Sequence of chain 1.W:
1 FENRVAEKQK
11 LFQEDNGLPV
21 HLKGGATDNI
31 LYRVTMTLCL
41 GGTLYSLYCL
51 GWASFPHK

Sequence of chain 1.N:
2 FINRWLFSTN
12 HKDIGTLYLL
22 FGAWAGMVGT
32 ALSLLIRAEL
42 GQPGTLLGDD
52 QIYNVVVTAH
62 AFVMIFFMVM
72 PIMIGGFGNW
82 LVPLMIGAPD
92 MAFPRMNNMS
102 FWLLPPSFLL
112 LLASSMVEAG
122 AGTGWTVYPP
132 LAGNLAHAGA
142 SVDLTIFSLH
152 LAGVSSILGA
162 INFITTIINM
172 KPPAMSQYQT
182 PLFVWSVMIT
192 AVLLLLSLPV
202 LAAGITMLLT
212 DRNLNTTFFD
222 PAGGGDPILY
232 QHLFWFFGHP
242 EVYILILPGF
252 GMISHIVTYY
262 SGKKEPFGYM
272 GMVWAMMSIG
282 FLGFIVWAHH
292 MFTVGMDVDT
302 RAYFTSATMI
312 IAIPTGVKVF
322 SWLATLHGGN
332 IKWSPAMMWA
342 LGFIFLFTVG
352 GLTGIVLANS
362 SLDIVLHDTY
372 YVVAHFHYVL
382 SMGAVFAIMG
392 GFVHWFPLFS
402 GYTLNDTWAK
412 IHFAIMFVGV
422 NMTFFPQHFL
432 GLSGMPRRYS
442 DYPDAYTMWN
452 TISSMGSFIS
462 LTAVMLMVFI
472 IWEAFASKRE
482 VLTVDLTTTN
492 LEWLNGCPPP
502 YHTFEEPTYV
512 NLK

Sequence of chain 1.Y:
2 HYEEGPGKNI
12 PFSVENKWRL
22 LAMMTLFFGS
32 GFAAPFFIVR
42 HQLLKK

A small-molecule ligand and the protein it binds are described below.
Small molecule (SMILES): C[C@H](CCC(=O)O)[C@H]1CC[C@H]2[C@@H]3[C@H](O)C[C@@H]4C[C@H](O)CC[C@]4(C)[C@H]3C[C@H](O)[C@]12C

Binding-site contacts:
Ligand atom C24 contacts residue LEU113 of chain 1.N at 4.2 Å (hydrophobic).
Ligand atom C20 contacts residue PHE38 of chain 1.Y at 4.2 Å (hydrophobic).
Ligand atom O3 contacts residue LEU45 of chain 1.Y at 4.3 Å.
Ligand atom C14 contacts residue ARG41 of chain 1.Y at 3.5 Å.
Ligand atom C8 contacts residue ARG41 of chain 1.Y at 3.7 Å.
Ligand atom C16 contacts residue EDO1 of chain 1.QH at 3.1 Å.
Ligand atom C7 contacts residue ARG41 of chain 1.Y at 3.9 Å.
Ligand atom C2 contacts residue LEU45 of chain 1.Y at 4.1 Å (hydrophobic).
Ligand atom C23 contacts residue EDO1 of chain 1.QH at 3.9 Å.
Ligand atom C24 contacts residue ILE39 of chain 1.Y at 4.2 Å (hydrophobic).
Ligand atom C4 contacts residue ARG41 of chain 1.Y at 3.9 Å.
Ligand atom O26 contacts residue ILE39 of chain 1.Y at 3.6 Å.
Ligand atom C23 contacts residue ILE39 of chain 1.Y at 4.2 Å (hydrophobic).
Ligand atom O12 contacts residue ARG41 of chain 1.Y at 2.6 Å (salt-bridge).
Ligand atom C15 contacts residue EDO1 of chain 1.QH at 3.5 Å.
Ligand atom C1 contacts residue LEU45 of chain 1.Y at 3.5 Å (hydrophobic).
Ligand atom C17 contacts residue PHE38 of chain 1.Y at 4.2 Å (hydrophobic).
Ligand atom C21 contacts residue ILE39 of chain 1.Y at 3.8 Å (hydrophobic).
Ligand atom O26 contacts residue LEU113 of chain 1.N at 3.6 Å.
Ligand atom C11 contacts residue HIS42 of chain 1.Y at 3.8 Å.
Ligand atom C17 contacts residue EDO1 of chain 1.QH at 4.1 Å.
Ligand atom C19 contacts residue PHE55 of chain 1.W at 3.2 Å (hydrophobic).
Ligand atom C18 contacts residue PHE55 of chain 1.W at 4.1 Å (hydrophobic).
Ligand atom C12 contacts residue ARG41 of chain 1.Y at 3.5 Å.
Ligand atom O7 contacts residue ARG41 of chain 1.Y at 3.0 Å (salt-bridge).
Ligand atom C21 contacts residue MET117 of chain 1.N at 3.5 Å (hydrophobic).
Ligand atom O12 contacts residue PHE38 of chain 1.Y at 3.2 Å (h-bond).
Ligand atom O12 contacts residue HIS42 of chain 1.Y at 3.7 Å.
Ligand atom C9 contacts residue ARG41 of chain 1.Y at 3.2 Å.
Ligand atom C12 contacts residue PHE38 of chain 1.Y at 3.8 Å (hydrophobic).
Ligand atom C21 contacts residue PHE38 of chain 1.Y at 3.1 Å (hydrophobic).
Ligand atom C11 contacts residue ARG41 of chain 1.Y at 3.5 Å.
Ligand atom C23 contacts residue PHE38 of chain 1.Y at 4.1 Å (hydrophobic).
Ligand atom O26 contacts residue ALA35 of chain 1.Y at 3.9 Å.
Ligand atom C21 contacts residue HIS42 of chain 1.Y at 3.5 Å.
Ligand atom C22 contacts residue EDO1 of chain 1.QH at 4.1 Å.
Ligand atom C12 contacts residue HIS42 of chain 1.Y at 3.4 Å.
Ligand atom C13 contacts residue ARG41 of chain 1.Y at 4.2 Å.
Ligand atom C18 contacts residue HIS42 of chain 1.Y at 3.7 Å.
Ligand atom C20 contacts residue MET117 of chain 1.N at 3.8 Å (hydrophobic).